Sequence of chain 3.A:
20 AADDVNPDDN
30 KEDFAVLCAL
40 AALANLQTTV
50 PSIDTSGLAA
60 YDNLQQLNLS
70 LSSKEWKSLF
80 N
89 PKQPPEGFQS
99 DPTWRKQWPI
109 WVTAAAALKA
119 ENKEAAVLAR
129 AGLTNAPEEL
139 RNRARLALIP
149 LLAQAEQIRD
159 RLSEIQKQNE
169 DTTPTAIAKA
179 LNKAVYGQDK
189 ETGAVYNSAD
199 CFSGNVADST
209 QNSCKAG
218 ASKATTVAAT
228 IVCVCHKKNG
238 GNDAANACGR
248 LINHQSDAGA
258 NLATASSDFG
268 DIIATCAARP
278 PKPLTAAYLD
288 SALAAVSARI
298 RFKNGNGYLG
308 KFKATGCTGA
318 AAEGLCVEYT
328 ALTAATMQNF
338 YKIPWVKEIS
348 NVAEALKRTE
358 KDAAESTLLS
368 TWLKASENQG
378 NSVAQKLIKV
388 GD

Sequence of chain 1.A:
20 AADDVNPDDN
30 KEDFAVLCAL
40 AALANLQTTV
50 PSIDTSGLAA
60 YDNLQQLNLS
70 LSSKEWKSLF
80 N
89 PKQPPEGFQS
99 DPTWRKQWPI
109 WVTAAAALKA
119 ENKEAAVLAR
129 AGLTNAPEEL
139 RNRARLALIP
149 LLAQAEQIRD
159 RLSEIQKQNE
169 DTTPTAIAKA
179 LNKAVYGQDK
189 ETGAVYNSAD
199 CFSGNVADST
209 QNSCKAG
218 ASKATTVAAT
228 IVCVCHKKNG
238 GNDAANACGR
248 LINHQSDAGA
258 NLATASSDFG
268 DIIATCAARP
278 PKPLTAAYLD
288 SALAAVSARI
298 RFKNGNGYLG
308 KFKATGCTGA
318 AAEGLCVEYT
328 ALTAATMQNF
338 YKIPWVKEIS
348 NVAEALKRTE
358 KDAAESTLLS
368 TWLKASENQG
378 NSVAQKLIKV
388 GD

A small-molecule ligand and the protein it binds are described below.
Small molecule (SMILES): CC(=O)N[C@H]1[C@H](O[C@H]2[C@H](O)[C@@H](NC(C)=O)CO[C@@H]2CO)O[C@H](CO)[C@@H](O[C@@H]2O[C@H](CO[C@H]3O[C@H](CO)[C@@H](O)[C@H](O)[C@@H]3O)[C@@H](O)[C@H](O[C@H]3O[C@H](CO)[C@@H](O)[C@H](O)[C@@H]3O[C@H]3O[C@H](CO)[C@@H](O)[C@H](O)[C@@H]3O)[C@@H]2O)[C@@H]1O

Binding-site contacts:
Ligand atom O2 contacts residue PHE96 of chain 3.A at 3.6 Å.
Ligand atom C6 contacts residue SER71 of chain 3.A at 3.4 Å.
Ligand atom C1 contacts residue ASN67 of chain 3.A at 1.4 Å.
Ligand atom O2 contacts residue ASP99 of chain 3.A at 2.7 Å (salt-bridge).
Ligand atom O7 contacts residue LYS386 of chain 1.A at 3.3 Å (salt-bridge).
Ligand atom C6 contacts residue TRP102 of chain 3.A at 3.8 Å (hydrophobic).
Ligand atom O3 contacts residue ASP99 of chain 3.A at 3.3 Å (salt-bridge).
Ligand atom O4 contacts residue TRP75 of chain 3.A at 3.7 Å.
Ligand atom C7 contacts residue ASN67 of chain 3.A at 3.7 Å.
Ligand atom C8 contacts residue LEU150 of chain 3.A at 3.7 Å (hydrophobic).
Ligand atom N2 contacts residue ASN67 of chain 3.A at 2.9 Å (h-bond).
Ligand atom O3 contacts residue TRP109 of chain 3.A at 3.4 Å.
Ligand atom O7 contacts residue TRP109 of chain 3.A at 2.8 Å (h-bond).
Ligand atom C5 contacts residue ASN67 of chain 3.A at 3.7 Å.
Ligand atom O4 contacts residue TRP102 of chain 3.A at 3.0 Å (h-bond).
Ligand atom O4 contacts residue THR101 of chain 3.A at 3.5 Å (h-bond).
Ligand atom O4 contacts residue PRO100 of chain 3.A at 3.5 Å.
Ligand atom C5 contacts residue ASP99 of chain 3.A at 3.7 Å.
Ligand atom O5 contacts residue SER71 of chain 3.A at 3.5 Å (h-bond).
Ligand atom C6 contacts residue THR101 of chain 3.A at 3.8 Å.
Ligand atom C2 contacts residue ASN67 of chain 3.A at 2.4 Å.
Ligand atom O6 contacts residue ARG143 of chain 3.A at 3.2 Å (salt-bridge).
Ligand atom O5 contacts residue PHE96 of chain 3.A at 3.6 Å.
Ligand atom C3 contacts residue ASN67 of chain 3.A at 3.8 Å.
Ligand atom O2 contacts residue TRP102 of chain 3.A at 2.9 Å (h-bond).
Ligand atom O6 contacts residue SER71 of chain 3.A at 2.6 Å (h-bond).
Ligand atom O4 contacts residue ASP99 of chain 3.A at 2.7 Å (salt-bridge).
Ligand atom O7 contacts residue GLN105 of chain 3.A at 3.3 Å (h-bond).
Ligand atom C1 contacts residue TRP75 of chain 3.A at 3.6 Å (hydrophobic).
Ligand atom C8 contacts residue GLN64 of chain 3.A at 3.5 Å.
Ligand atom C3 contacts residue ASP99 of chain 3.A at 3.4 Å.
Ligand atom C7 contacts residue GLN64 of chain 3.A at 3.5 Å.
Ligand atom C6 contacts residue THR101 of chain 3.A at 3.1 Å.
Ligand atom C4 contacts residue ASP99 of chain 3.A at 3.6 Å.
Ligand atom C6 contacts residue PHE96 of chain 3.A at 3.7 Å (hydrophobic).
Ligand atom C2 contacts residue ASP99 of chain 3.A at 3.7 Å.
Ligand atom O5 contacts residue ASN67 of chain 3.A at 2.4 Å (h-bond).
Ligand atom C6 contacts residue TRP75 of chain 3.A at 3.7 Å (hydrophobic).
Ligand atom O6 contacts residue THR101 of chain 3.A at 3.7 Å.
Ligand atom O7 contacts residue GLN64 of chain 3.A at 3.0 Å (h-bond).